A protein and the small-molecule ligand that binds it are described below.
Small molecule (SMILES): CC(=O)N[C@@H]1[C@@H](O)[C@H](O)[C@@H](CO)O[C@H]1O

Sequence of chain 2.E:
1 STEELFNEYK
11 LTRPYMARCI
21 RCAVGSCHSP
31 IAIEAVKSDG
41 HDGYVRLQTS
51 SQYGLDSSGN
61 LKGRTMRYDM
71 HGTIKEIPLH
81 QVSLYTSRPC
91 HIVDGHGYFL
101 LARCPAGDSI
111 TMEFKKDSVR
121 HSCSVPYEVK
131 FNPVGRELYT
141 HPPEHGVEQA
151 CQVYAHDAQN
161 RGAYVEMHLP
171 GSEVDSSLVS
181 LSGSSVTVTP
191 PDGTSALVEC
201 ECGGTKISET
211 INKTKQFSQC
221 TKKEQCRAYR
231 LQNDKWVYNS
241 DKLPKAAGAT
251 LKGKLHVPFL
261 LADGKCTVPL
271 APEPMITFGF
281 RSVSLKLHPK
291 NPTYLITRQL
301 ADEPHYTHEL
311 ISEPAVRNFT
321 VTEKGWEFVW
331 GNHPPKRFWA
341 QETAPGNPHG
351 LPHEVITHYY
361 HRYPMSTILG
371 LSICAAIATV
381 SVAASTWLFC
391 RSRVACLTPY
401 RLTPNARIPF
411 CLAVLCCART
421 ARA

Binding-site contacts:
Ligand atom C1 contacts residue ASN212 of chain 2.E at 1.4 Å.
Ligand atom N2 contacts residue ILE211 of chain 2.E at 4.3 Å.
Ligand atom C7 contacts residue ASN212 of chain 2.E at 3.9 Å.
Ligand atom C2 contacts residue ASN212 of chain 2.E at 2.4 Å.
Ligand atom N2 contacts residue ASN212 of chain 2.E at 2.9 Å (h-bond).
Ligand atom C5 contacts residue ASN212 of chain 2.E at 3.7 Å.
Ligand atom C3 contacts residue ASN212 of chain 2.E at 3.8 Å.
Ligand atom C4 contacts residue ASN212 of chain 2.E at 4.2 Å.
Ligand atom C1 contacts residue ILE211 of chain 2.E at 4.2 Å (hydrophobic).
Ligand atom O7 contacts residue ASN212 of chain 2.E at 4.5 Å.
Ligand atom O5 contacts residue ASN212 of chain 2.E at 2.4 Å (h-bond).